Binding-site contacts:
Ligand atom C7 contacts residue ASN1129 of chain 1.A at 3.8 Å.
Ligand atom C2 contacts residue ASN1129 of chain 1.A at 2.3 Å.
Ligand atom C1 contacts residue ASN1129 of chain 1.A at 1.4 Å.
Ligand atom C4 contacts residue ASN1129 of chain 1.A at 4.1 Å.
Ligand atom N2 contacts residue ASN1129 of chain 1.A at 2.8 Å (h-bond).
Ligand atom C6 contacts residue ASN1129 of chain 1.A at 4.0 Å.
Ligand atom O6 contacts residue ASN1129 of chain 1.A at 4.0 Å.
Ligand atom C5 contacts residue ASN1129 of chain 1.A at 3.7 Å.
Ligand atom O5 contacts residue ASN1129 of chain 1.A at 2.4 Å (h-bond).
Ligand atom O7 contacts residue ASN1129 of chain 1.A at 4.4 Å.
Ligand atom C3 contacts residue ASN1129 of chain 1.A at 3.7 Å.

A protein and the small-molecule ligand that binds it are described below.
Small molecule (SMILES): CC(=O)N[C@@H]1[C@@H](O)[C@H](O)[C@@H](CO)O[C@H]1O

Sequence of chain 1.A:
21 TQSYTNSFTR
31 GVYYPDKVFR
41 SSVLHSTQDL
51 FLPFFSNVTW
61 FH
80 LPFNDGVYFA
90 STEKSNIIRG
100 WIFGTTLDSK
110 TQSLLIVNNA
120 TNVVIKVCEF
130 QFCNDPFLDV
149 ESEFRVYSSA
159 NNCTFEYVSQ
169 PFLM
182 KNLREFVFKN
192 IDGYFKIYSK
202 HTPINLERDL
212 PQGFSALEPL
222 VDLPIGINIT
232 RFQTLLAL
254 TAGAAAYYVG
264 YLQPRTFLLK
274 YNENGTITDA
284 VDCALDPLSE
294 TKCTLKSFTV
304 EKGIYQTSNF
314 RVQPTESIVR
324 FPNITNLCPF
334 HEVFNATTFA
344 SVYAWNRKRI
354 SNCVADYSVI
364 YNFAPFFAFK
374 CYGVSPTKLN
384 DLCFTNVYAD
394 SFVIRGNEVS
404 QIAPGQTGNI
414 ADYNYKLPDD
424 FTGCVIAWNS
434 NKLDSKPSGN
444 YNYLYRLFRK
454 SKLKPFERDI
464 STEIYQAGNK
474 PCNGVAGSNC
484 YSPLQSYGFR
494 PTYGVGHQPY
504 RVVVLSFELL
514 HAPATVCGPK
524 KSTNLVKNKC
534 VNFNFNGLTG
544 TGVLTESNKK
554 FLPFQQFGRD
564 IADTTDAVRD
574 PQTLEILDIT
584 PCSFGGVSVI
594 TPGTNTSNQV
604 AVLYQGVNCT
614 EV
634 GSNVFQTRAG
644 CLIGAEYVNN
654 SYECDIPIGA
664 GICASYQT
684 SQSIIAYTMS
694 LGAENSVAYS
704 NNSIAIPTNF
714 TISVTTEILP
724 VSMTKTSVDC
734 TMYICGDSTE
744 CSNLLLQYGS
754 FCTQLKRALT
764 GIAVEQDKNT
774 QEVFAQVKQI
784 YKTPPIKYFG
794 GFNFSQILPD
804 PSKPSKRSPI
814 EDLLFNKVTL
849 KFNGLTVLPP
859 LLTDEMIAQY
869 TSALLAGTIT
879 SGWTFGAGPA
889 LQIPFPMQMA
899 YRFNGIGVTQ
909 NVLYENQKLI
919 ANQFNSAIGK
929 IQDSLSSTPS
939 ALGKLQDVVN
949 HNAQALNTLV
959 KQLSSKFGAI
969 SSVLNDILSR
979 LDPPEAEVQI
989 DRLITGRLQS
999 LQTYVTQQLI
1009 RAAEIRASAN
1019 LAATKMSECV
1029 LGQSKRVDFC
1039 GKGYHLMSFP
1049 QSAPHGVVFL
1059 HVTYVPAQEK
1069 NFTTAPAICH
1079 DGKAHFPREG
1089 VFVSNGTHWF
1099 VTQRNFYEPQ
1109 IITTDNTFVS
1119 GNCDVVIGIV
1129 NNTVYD